Sequence of chain 1.A:
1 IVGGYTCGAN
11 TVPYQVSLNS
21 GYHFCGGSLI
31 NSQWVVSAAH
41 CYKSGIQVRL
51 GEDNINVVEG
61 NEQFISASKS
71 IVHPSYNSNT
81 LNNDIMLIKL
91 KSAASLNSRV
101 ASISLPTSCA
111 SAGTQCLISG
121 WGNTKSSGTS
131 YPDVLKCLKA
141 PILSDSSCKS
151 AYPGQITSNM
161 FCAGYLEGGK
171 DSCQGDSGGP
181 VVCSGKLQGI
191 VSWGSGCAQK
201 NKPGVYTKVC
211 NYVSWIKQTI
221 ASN

A small-molecule ligand and the protein it binds are described below.
Small molecule (SMILES): COc1ccc2c(CCN)c[nH]c2c1

Binding-site contacts:
Ligand atom N2 contacts residue SER172 of chain 1.A at 3.0 Å (h-bond).
Ligand atom C9 contacts residue SER192 of chain 1.A at 3.5 Å.
Ligand atom C9 contacts residue SER177 of chain 1.A at 3.5 Å.
Ligand atom C7 contacts residue CYS197 of chain 1.A at 3.7 Å (hydrophobic).
Ligand atom C7 contacts residue CYS173 of chain 1.A at 4.4 Å (hydrophobic).
Ligand atom C7 contacts residue GLN174 of chain 1.A at 3.8 Å.
Ligand atom C11 contacts residue TRP193 of chain 1.A at 3.9 Å (hydrophobic).
Ligand atom C8 contacts residue TRP193 of chain 1.A at 4.3 Å (hydrophobic).
Ligand atom C10 contacts residue CYS173 of chain 1.A at 4.1 Å (hydrophobic).
Ligand atom C10 contacts residue TRP193 of chain 1.A at 4.3 Å (hydrophobic).
Ligand atom C9 contacts residue TRP193 of chain 1.A at 4.0 Å (hydrophobic).
Ligand atom C11 contacts residue GLY196 of chain 1.A at 3.7 Å.
Ligand atom N2 contacts residue GLY196 of chain 1.A at 4.2 Å.
Ligand atom C2 contacts residue GLN174 of chain 1.A at 3.8 Å.
Ligand atom C6 contacts residue GLN174 of chain 1.A at 3.5 Å.
Ligand atom C11 contacts residue GLY194 of chain 1.A at 4.0 Å.
Ligand atom N2 contacts residue GLY204 of chain 1.A at 3.7 Å.
Ligand atom C9 contacts residue VAL191 of chain 1.A at 4.4 Å (hydrophobic).
Ligand atom C4 contacts residue GLN174 of chain 1.A at 4.2 Å.
Ligand atom C10 contacts residue SER172 of chain 1.A at 3.8 Å.
Ligand atom C3 contacts residue GLN174 of chain 1.A at 4.2 Å.
Ligand atom N1 contacts residue HIS40 of chain 1.A at 4.3 Å.
Ligand atom C7 contacts residue GLY196 of chain 1.A at 4.5 Å.
Ligand atom C6 contacts residue GLY196 of chain 1.A at 4.0 Å.
Ligand atom C5 contacts residue GLN174 of chain 1.A at 3.9 Å.
Ligand atom C6 contacts residue CYS173 of chain 1.A at 3.8 Å (hydrophobic).
Ligand atom C11 contacts residue SER172 of chain 1.A at 3.5 Å.
Ligand atom N1 contacts residue SER177 of chain 1.A at 3.3 Å (h-bond).
Ligand atom N2 contacts residue ASP171 of chain 1.A at 3.3 Å (salt-bridge).
Ligand atom C8 contacts residue CYS173 of chain 1.A at 4.1 Å (hydrophobic).
Ligand atom C11 contacts residue CYS173 of chain 1.A at 4.5 Å (hydrophobic).
Ligand atom C6 contacts residue CYS197 of chain 1.A at 3.5 Å (hydrophobic).
Ligand atom C1 contacts residue GLN174 of chain 1.A at 3.7 Å.
Ligand atom C5 contacts residue CYS173 of chain 1.A at 3.9 Å (hydrophobic).
Ligand atom C4 contacts residue SER177 of chain 1.A at 4.3 Å.
Ligand atom N1 contacts residue SER192 of chain 1.A at 3.9 Å.
Ligand atom O1 contacts residue GLN174 of chain 1.A at 3.7 Å.
Ligand atom C10 contacts residue VAL191 of chain 1.A at 4.0 Å (hydrophobic).
Ligand atom N2 contacts residue TRP193 of chain 1.A at 3.9 Å.